Binding-site contacts:
Ligand atom C10 contacts residue ASN11 of chain 1.A at 4.3 Å.
Ligand atom C6 contacts residue ASP19 of chain 1.A at 3.9 Å.
Ligand atom O3 contacts residue TRP5 of chain 1.A at 3.7 Å.
Ligand atom C9 contacts residue HIS10 of chain 1.A at 3.8 Å.
Ligand atom C10 contacts residue HIS15 of chain 1.A at 4.4 Å.
Ligand atom F17 contacts residue ASP19 of chain 1.A at 3.9 Å.
Ligand atom F15 contacts residue HIS10 of chain 1.A at 3.2 Å.
Ligand atom F16 contacts residue HIS10 of chain 1.A at 3.7 Å.
Ligand atom N2 contacts residue TRP16 of chain 1.A at 3.8 Å.
Ligand atom O3 contacts residue TRP16 of chain 1.A at 3.4 Å.
Ligand atom F17 contacts residue TRP5 of chain 1.A at 3.4 Å.
Ligand atom C6 contacts residue TRP5 of chain 1.A at 4.1 Å (hydrophobic).
Ligand atom C14 contacts residue HIS10 of chain 1.A at 3.9 Å.
Ligand atom F18 contacts residue HIS4 of chain 1.A at 2.7 Å.
Ligand atom C5 contacts residue HIS4 of chain 1.A at 4.2 Å.
Ligand atom F16 contacts residue HIS15 of chain 1.A at 3.1 Å.
Ligand atom S1 contacts residue TRP16 of chain 1.A at 4.4 Å.
Ligand atom S1 contacts residue HIS15 of chain 1.A at 4.1 Å.
Ligand atom F16 contacts residue LYS18 of chain 1.A at 3.7 Å.
Ligand atom C10 contacts residue HIS10 of chain 1.A at 4.1 Å.
Ligand atom O4 contacts residue HIS4 of chain 1.A at 4.3 Å.
Ligand atom F17 contacts residue HIS4 of chain 1.A at 3.2 Å.
Ligand atom C5 contacts residue TRP5 of chain 1.A at 4.4 Å (hydrophobic).
Ligand atom C12 contacts residue HIS10 of chain 1.A at 4.2 Å.
Ligand atom F16 contacts residue ASN11 of chain 1.A at 4.1 Å.
Ligand atom C9 contacts residue ASN11 of chain 1.A at 4.5 Å.
Ligand atom N2 contacts residue ASP19 of chain 1.A at 2.7 Å (salt-bridge).
Ligand atom O4 contacts residue PHE20 of chain 1.A at 3.9 Å.
Ligand atom C7 contacts residue HIS4 of chain 1.A at 3.5 Å.
Ligand atom S1 contacts residue TRP5 of chain 1.A at 4.0 Å.
Ligand atom F15 contacts residue LYS18 of chain 1.A at 4.4 Å.
Ligand atom S1 contacts residue ASP19 of chain 1.A at 3.4 Å (salt-bridge).
Ligand atom O4 contacts residue ASP19 of chain 1.A at 3.3 Å (salt-bridge).
Ligand atom O3 contacts residue ASN11 of chain 1.A at 3.4 Å (h-bond).
Ligand atom O4 contacts residue TRP5 of chain 1.A at 3.4 Å.
Ligand atom N2 contacts residue LYS18 of chain 1.A at 4.1 Å.
Ligand atom N2 contacts residue HIS15 of chain 1.A at 2.9 Å (h-bond).
Ligand atom C5 contacts residue ASP19 of chain 1.A at 3.7 Å.
Ligand atom O3 contacts residue HIS15 of chain 1.A at 3.8 Å.
Ligand atom C6 contacts residue HIS4 of chain 1.A at 3.7 Å.

Sequence of chain 1.A:
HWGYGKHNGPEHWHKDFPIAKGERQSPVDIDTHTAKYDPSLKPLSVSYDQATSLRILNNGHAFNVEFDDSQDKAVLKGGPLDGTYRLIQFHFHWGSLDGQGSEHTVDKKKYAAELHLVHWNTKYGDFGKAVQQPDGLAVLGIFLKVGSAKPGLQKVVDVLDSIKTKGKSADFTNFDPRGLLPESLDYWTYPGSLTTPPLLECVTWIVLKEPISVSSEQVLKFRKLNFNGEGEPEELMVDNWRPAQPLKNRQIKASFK

A small-molecule ligand and the protein it binds are described below.
Small molecule (SMILES): CCCSc1c(F)c(F)c(S(N)(=O)=O)c(F)c1F